This protein binds this small molecule.
Small molecule (SMILES): Cc1ncnc2nc[nH]c12

Sequence of chain 2.A:
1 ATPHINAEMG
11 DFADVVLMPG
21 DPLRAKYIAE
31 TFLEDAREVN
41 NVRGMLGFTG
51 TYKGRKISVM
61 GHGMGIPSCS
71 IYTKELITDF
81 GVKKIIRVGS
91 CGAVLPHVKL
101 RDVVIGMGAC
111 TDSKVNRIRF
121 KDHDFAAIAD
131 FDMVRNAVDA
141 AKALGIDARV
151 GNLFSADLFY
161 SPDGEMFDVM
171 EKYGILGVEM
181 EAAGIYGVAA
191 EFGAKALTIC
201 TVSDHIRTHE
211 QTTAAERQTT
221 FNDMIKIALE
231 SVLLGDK

Binding-site contacts:
Ligand atom C6 contacts residue PHE159 of chain 2.A at 3.6 Å (hydrophobic).
Ligand atom N1 contacts residue PHE159 of chain 2.A at 3.8 Å.
Ligand atom C4 contacts residue VAL178 of chain 2.A at 3.5 Å (hydrophobic).
Ligand atom C2 contacts residue PHE159 of chain 2.A at 3.8 Å (hydrophobic).
Ligand atom C4 contacts residue MET180 of chain 2.A at 4.3 Å (hydrophobic).
Ligand atom C8 contacts residue CYS91 of chain 2.A at 4.3 Å (hydrophobic).
Ligand atom C6 contacts residue GLY92 of chain 2.A at 4.0 Å.
Ligand atom N7 contacts residue CYS91 of chain 2.A at 4.0 Å.
Ligand atom C7 contacts residue PHE159 of chain 2.A at 4.3 Å (hydrophobic).
Ligand atom N1 contacts residue VAL178 of chain 2.A at 4.5 Å.
Ligand atom C6 contacts residue VAL178 of chain 2.A at 4.1 Å (hydrophobic).
Ligand atom N7 contacts residue GLY92 of chain 2.A at 4.2 Å.
Ligand atom C4 contacts residue PHE159 of chain 2.A at 3.8 Å (hydrophobic).
Ligand atom N9 contacts residue MET180 of chain 2.A at 3.8 Å.
Ligand atom N9 contacts residue PHE159 of chain 2.A at 4.5 Å.
Ligand atom C8 contacts residue SER90 of chain 2.A at 3.8 Å.
Ligand atom N7 contacts residue SER90 of chain 2.A at 4.2 Å.
Ligand atom N1 contacts residue ILE206 of chain 2.A at 4.3 Å.
Ligand atom N7 contacts residue PHE159 of chain 2.A at 4.3 Å.
Ligand atom N3 contacts residue MET180 of chain 2.A at 4.0 Å.
Ligand atom C4 contacts residue GLU179 of chain 2.A at 3.8 Å.
Ligand atom N3 contacts residue VAL178 of chain 2.A at 3.9 Å.
Ligand atom C7 contacts residue ASP204 of chain 2.A at 3.5 Å.
Ligand atom N9 contacts residue GLU179 of chain 2.A at 3.3 Å.
Ligand atom C5 contacts residue PHE159 of chain 2.A at 3.6 Å (hydrophobic).
Ligand atom N9 contacts residue VAL178 of chain 2.A at 3.7 Å.
Ligand atom C5 contacts residue GLY92 of chain 2.A at 4.1 Å.
Ligand atom N3 contacts residue GLU179 of chain 2.A at 4.2 Å.
Ligand atom C7 contacts residue GLY92 of chain 2.A at 3.7 Å.
Ligand atom N7 contacts residue VAL178 of chain 2.A at 3.9 Å.
Ligand atom C8 contacts residue VAL178 of chain 2.A at 3.9 Å (hydrophobic).
Ligand atom C2 contacts residue VAL178 of chain 2.A at 3.8 Å (hydrophobic).
Ligand atom C5 contacts residue VAL178 of chain 2.A at 3.6 Å (hydrophobic).
Ligand atom C8 contacts residue GLU179 of chain 2.A at 4.0 Å.
Ligand atom N3 contacts residue PHE159 of chain 2.A at 3.6 Å.